Binding-site contacts:
Ligand atom F2 contacts residue VAL171 of chain 14.A at 3.9 Å.
Ligand atom CM6 contacts residue ILE119 of chain 14.A at 4.0 Å (hydrophobic).
Ligand atom F2 contacts residue ALA145 of chain 14.A at 2.8 Å.
Ligand atom C2A contacts residue LEU220 of chain 14.A at 3.8 Å (hydrophobic).
Ligand atom C6B contacts residue ILE119 of chain 14.A at 3.8 Å (hydrophobic).
Ligand atom O1A contacts residue ILE121 of chain 14.A at 3.8 Å.
Ligand atom C6B contacts residue ILE95 of chain 14.A at 4.0 Å (hydrophobic).
Ligand atom CM6 contacts residue TRP93 of chain 14.A at 3.7 Å (hydrophobic).
Ligand atom F1 contacts residue VAL171 of chain 14.A at 3.8 Å.
Ligand atom N1A contacts residue ILE119 of chain 14.A at 3.8 Å.
Ligand atom C1B contacts residue ILE95 of chain 14.A at 3.6 Å (hydrophobic).
Ligand atom C5 contacts residue TYR193 of chain 14.A at 4.0 Å (hydrophobic).
Ligand atom CM2 contacts residue ILE95 of chain 14.A at 4.0 Å (hydrophobic).
Ligand atom CM6 contacts residue ILE95 of chain 14.A at 3.9 Å (hydrophobic).
Ligand atom N1A contacts residue LEU220 of chain 14.A at 3.3 Å.
Ligand atom O1A contacts residue LEU220 of chain 14.A at 3.4 Å.
Ligand atom F3 contacts residue PHE147 of chain 14.A at 3.5 Å.
Ligand atom F3 contacts residue ALA169 of chain 14.A at 3.7 Å.
Ligand atom C2B contacts residue ILE184 of chain 14.A at 3.8 Å (hydrophobic).
Ligand atom N3A contacts residue PHE147 of chain 14.A at 3.9 Å.
Ligand atom N2 contacts residue THR97 of chain 14.A at 3.8 Å.
Ligand atom C4 contacts residue ILE217 of chain 14.A at 4.0 Å (hydrophobic).
Ligand atom C1C contacts residue TYR193 of chain 14.A at 3.9 Å (hydrophobic).
Ligand atom C2B contacts residue ILE95 of chain 14.A at 3.8 Å (hydrophobic).
Ligand atom O1 contacts residue THR97 of chain 14.A at 3.8 Å.
Ligand atom F3 contacts residue VAL24 of chain 14.C at 3.3 Å.
Ligand atom F2 contacts residue ALA169 of chain 14.A at 3.6 Å.
Ligand atom N3A contacts residue ILE184 of chain 14.A at 3.9 Å.
Ligand atom F1 contacts residue MET182 of chain 14.A at 3.2 Å.
Ligand atom O1 contacts residue PHE115 of chain 14.A at 3.4 Å.
Ligand atom O1B contacts residue ILE119 of chain 14.A at 3.9 Å.
Ligand atom C5B contacts residue ILE119 of chain 14.A at 3.9 Å (hydrophobic).
Ligand atom F2 contacts residue PHE147 of chain 14.A at 3.8 Å.
Ligand atom C3A contacts residue LEU220 of chain 14.A at 4.0 Å (hydrophobic).
Ligand atom C3B contacts residue ILE184 of chain 14.A at 3.5 Å (hydrophobic).
Ligand atom C4 contacts residue TYR193 of chain 14.A at 3.9 Å (hydrophobic).
Ligand atom CM2 contacts residue PHE147 of chain 14.A at 3.8 Å (hydrophobic).
Ligand atom N2 contacts residue PHE115 of chain 14.A at 3.7 Å.
Ligand atom CM2 contacts residue ILE217 of chain 14.A at 3.4 Å (hydrophobic).
Ligand atom CM2 contacts residue ILE184 of chain 14.A at 3.8 Å (hydrophobic).

A small-molecule ligand and the protein it binds are described below.
Small molecule (SMILES): Cc1cc(CCCOc2c(C)cc(-c3noc(C(F)(F)F)n3)cc2C)on1

Sequence of chain 14.C:
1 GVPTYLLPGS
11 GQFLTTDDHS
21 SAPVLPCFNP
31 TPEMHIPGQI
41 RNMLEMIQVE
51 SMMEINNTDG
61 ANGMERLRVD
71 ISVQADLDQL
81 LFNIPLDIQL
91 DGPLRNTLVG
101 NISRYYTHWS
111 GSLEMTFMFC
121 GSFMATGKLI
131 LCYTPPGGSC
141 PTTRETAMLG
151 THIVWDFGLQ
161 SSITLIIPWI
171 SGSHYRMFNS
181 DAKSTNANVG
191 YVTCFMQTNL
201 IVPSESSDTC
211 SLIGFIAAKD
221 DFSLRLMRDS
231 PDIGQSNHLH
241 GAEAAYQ

Sequence of chain 14.A:
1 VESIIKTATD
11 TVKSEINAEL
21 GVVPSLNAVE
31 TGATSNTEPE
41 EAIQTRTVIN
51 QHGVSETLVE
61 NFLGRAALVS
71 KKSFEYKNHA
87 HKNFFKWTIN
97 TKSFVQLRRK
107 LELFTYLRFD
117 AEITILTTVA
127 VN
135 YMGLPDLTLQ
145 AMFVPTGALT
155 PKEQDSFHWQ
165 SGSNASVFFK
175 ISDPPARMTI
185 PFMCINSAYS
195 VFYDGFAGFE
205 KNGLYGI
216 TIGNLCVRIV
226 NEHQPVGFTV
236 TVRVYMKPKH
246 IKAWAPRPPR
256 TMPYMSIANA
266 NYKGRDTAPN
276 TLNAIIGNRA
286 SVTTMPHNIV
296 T

Sequence of chain 15.C:
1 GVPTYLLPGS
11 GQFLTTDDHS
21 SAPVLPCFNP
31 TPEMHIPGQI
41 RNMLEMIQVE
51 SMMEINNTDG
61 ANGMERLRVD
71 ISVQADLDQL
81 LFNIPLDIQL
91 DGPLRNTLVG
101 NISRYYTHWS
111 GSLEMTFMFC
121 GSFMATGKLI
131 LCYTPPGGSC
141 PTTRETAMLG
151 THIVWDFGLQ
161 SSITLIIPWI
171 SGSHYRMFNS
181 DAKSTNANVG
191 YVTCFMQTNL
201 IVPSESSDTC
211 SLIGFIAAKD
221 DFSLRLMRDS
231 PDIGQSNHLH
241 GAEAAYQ